Binding-site contacts:
Ligand atom C5 contacts residue GLU154 of chain 1.G at 3.4 Å.
Ligand atom O1 contacts residue ASP15 of chain 1.G at 3.9 Å.
Ligand atom C6 contacts residue TRP341 of chain 1.G at 3.4 Å (hydrophobic).
Ligand atom C4 contacts residue TRP341 of chain 1.G at 3.7 Å (hydrophobic).
Ligand atom O4 contacts residue ARG67 of chain 1.G at 3.2 Å (salt-bridge).
Ligand atom O2 contacts residue ALA64 of chain 1.G at 3.6 Å.
Ligand atom O6 contacts residue PHE157 of chain 1.G at 3.8 Å.
Ligand atom O5 contacts residue TYR156 of chain 1.G at 3.4 Å.
Ligand atom O1 contacts residue TRP231 of chain 1.G at 3.2 Å.
Ligand atom O2 contacts residue MET331 of chain 1.G at 3.6 Å.
Ligand atom O2 contacts residue LYS16 of chain 1.G at 3.3 Å (salt-bridge).
Ligand atom O2 contacts residue ASP66 of chain 1.G at 2.7 Å (salt-bridge).
Ligand atom C6 contacts residue PHE157 of chain 1.G at 3.6 Å (hydrophobic).
Ligand atom C3 contacts residue ASP66 of chain 1.G at 3.8 Å.
Ligand atom C4 contacts residue TYR156 of chain 1.G at 3.8 Å (hydrophobic).
Ligand atom C1 contacts residue TRP231 of chain 1.G at 3.7 Å (hydrophobic).
Ligand atom C4 contacts residue ARG67 of chain 1.G at 3.8 Å.
Ligand atom C2 contacts residue GLU112 of chain 1.G at 3.6 Å.
Ligand atom O2 contacts residue TRP63 of chain 1.G at 3.4 Å (h-bond).
Ligand atom C2 contacts residue MET331 of chain 1.G at 3.7 Å (hydrophobic).
Ligand atom C6 contacts residue TYR156 of chain 1.G at 3.8 Å (hydrophobic).
Ligand atom O4 contacts residue ARG345 of chain 1.G at 3.2 Å (salt-bridge).
Ligand atom C3 contacts residue ARG67 of chain 1.G at 3.7 Å.
Ligand atom C6 contacts residue GLU154 of chain 1.G at 3.6 Å.
Ligand atom C2 contacts residue ASP66 of chain 1.G at 3.4 Å.
Ligand atom O1 contacts residue LYS16 of chain 1.G at 3.0 Å (salt-bridge).
Ligand atom O6 contacts residue TYR156 of chain 1.G at 2.6 Å (h-bond).
Ligand atom O4 contacts residue GLU154 of chain 1.G at 3.7 Å.
Ligand atom O3 contacts residue TRP63 of chain 1.G at 3.6 Å (h-bond).
Ligand atom O6 contacts residue PRO155 of chain 1.G at 3.2 Å.
Ligand atom O6 contacts residue TRP341 of chain 1.G at 3.7 Å.
Ligand atom O3 contacts residue ASP66 of chain 1.G at 3.0 Å (salt-bridge).
Ligand atom C6 contacts residue PRO155 of chain 1.G at 3.7 Å (hydrophobic).
Ligand atom O3 contacts residue ARG67 of chain 1.G at 2.6 Å (salt-bridge).
Ligand atom O3 contacts residue TRP341 of chain 1.G at 3.8 Å.
Ligand atom O6 contacts residue GLU154 of chain 1.G at 3.1 Å (salt-bridge).
Ligand atom O3 contacts residue ALA64 of chain 1.G at 3.2 Å.
Ligand atom C1 contacts residue TYR156 of chain 1.G at 3.6 Å (hydrophobic).
Ligand atom O2 contacts residue GLU112 of chain 1.G at 3.1 Å (salt-bridge).
Ligand atom C6 contacts residue ARG345 of chain 1.G at 3.3 Å.

Sequence of chain 1.G:
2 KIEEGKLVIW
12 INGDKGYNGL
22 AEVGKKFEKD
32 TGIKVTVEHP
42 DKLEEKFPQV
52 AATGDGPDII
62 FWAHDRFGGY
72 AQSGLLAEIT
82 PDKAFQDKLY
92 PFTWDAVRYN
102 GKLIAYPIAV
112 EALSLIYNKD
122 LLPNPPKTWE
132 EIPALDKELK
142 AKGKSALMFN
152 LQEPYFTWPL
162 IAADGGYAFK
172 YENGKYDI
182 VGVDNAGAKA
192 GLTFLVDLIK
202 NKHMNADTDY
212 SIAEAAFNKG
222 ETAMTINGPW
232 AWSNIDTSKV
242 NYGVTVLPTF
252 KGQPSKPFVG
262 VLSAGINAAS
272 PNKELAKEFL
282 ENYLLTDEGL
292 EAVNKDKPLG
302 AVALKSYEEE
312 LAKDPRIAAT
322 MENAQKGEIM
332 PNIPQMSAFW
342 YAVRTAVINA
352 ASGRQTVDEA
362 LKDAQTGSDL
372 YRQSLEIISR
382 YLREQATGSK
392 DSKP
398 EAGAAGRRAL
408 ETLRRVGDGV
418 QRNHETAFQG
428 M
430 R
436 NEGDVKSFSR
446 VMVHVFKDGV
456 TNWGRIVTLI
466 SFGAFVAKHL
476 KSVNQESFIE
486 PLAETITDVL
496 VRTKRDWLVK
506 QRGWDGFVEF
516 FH

This small molecule binds to this protein.
Small molecule (SMILES): OC[C@H]1O[C@H](O[C@H]2[C@H](O)[C@@H](O)[C@@H](O)O[C@@H]2CO)[C@H](O)[C@@H](O)[C@@H]1O